Binding-site contacts:
Ligand atom CG contacts residue TYR104 of chain 1.G at 3.8 Å (hydrophobic).
Ligand atom NZ contacts residue GLU54 of chain 1.G at 2.9 Å (salt-bridge).
Ligand atom CB contacts residue TYR104 of chain 1.G at 3.3 Å (hydrophobic).
Ligand atom CE contacts residue ASP52 of chain 1.G at 3.0 Å.
Ligand atom C contacts residue ARG99 of chain 1.G at 3.6 Å.
Ligand atom CD2 contacts residue ARG99 of chain 1.G at 3.1 Å.
Ligand atom C contacts residue TYR104 of chain 1.G at 3.5 Å (hydrophobic).
Ligand atom O contacts residue TYR104 of chain 1.G at 3.6 Å.
Ligand atom CE contacts residue THR30 of chain 1.G at 3.5 Å.
Ligand atom OXT contacts residue TYR104 of chain 1.G at 3.3 Å (h-bond).
Ligand atom CA contacts residue TRP95 of chain 1.I at 3.8 Å (hydrophobic).
Ligand atom CD contacts residue ASN31 of chain 1.G at 3.5 Å.
Ligand atom O contacts residue ARG99 of chain 1.G at 2.6 Å (salt-bridge).
Ligand atom O contacts residue TRP90 of chain 1.I at 3.4 Å.
Ligand atom O contacts residue ARG50 of chain 1.G at 3.6 Å.
Ligand atom C contacts residue TYR104 of chain 1.G at 3.8 Å (hydrophobic).
Ligand atom CA contacts residue TYR104 of chain 1.G at 3.4 Å (hydrophobic).
Ligand atom CD1 contacts residue TYR104 of chain 1.G at 3.5 Å (hydrophobic).
Ligand atom N contacts residue TYR104 of chain 1.G at 3.4 Å.
Ligand atom O contacts residue ARG99 of chain 1.G at 3.2 Å (salt-bridge).
Ligand atom N contacts residue TYR104 of chain 1.G at 3.8 Å.
Ligand atom CB contacts residue TYR104 of chain 1.G at 3.7 Å (hydrophobic).
Ligand atom CA contacts residue TRP90 of chain 1.I at 3.9 Å (hydrophobic).
Ligand atom N contacts residue TRP90 of chain 1.I at 3.8 Å.
Ligand atom CG contacts residue ARG99 of chain 1.G at 3.4 Å.
Ligand atom CD2 contacts residue MET101 of chain 1.G at 3.9 Å (hydrophobic).
Ligand atom CG contacts residue TRP90 of chain 1.I at 3.6 Å (hydrophobic).
Ligand atom CB contacts residue TRP95 of chain 1.I at 3.5 Å (hydrophobic).
Ligand atom N contacts residue PHE33 of chain 1.G at 3.5 Å.
Ligand atom CB contacts residue PHE33 of chain 1.G at 3.6 Å (hydrophobic).
Ligand atom SG contacts residue TYR104 of chain 1.G at 3.5 Å (h-bond).
Ligand atom NZ contacts residue ASP52 of chain 1.G at 2.7 Å (salt-bridge).
Ligand atom C contacts residue ARG50 of chain 1.G at 3.7 Å.
Ligand atom NZ contacts residue THR30 of chain 1.G at 2.6 Å (h-bond).
Ligand atom CE contacts residue ASN31 of chain 1.G at 3.9 Å.
Ligand atom C contacts residue TRP90 of chain 1.I at 3.7 Å (hydrophobic).
Ligand atom OG contacts residue TYR104 of chain 1.G at 3.0 Å.
Ligand atom O contacts residue TRP95 of chain 1.I at 3.1 Å.
Ligand atom N contacts residue TRP90 of chain 1.I at 3.8 Å.
Ligand atom O contacts residue ARG50 of chain 1.G at 2.7 Å (salt-bridge).

This small molecule binds to this protein.
Small molecule (SMILES): CC(C)C[C@@H]1NC(=O)CNC(=O)[C@H](CCCC[NH3+])NC(=O)CNC(=O)[C@@H]2CCCN2C(=O)[C@@H]([NH3+])CSSC[C@@H](C(=O)O)NC(=O)[C@H](CO)NC(=O)[C@@H]2CCCN2C1=O

Sequence of chain 1.G:
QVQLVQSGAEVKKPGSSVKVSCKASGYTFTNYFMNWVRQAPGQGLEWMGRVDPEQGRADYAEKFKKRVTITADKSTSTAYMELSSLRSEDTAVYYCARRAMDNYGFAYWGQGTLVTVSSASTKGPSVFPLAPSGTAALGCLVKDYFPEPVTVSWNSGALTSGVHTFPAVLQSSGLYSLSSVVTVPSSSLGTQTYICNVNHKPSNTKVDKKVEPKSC

Sequence of chain 1.I:
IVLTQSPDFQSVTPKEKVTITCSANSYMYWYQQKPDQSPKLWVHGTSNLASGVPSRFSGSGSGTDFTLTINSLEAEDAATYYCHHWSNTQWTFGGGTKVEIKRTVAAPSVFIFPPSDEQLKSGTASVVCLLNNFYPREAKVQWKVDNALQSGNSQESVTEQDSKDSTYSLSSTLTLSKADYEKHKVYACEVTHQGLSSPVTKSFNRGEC